The protein below binds the small molecule below.
Small molecule (SMILES): CC(=O)N[C@@H]1[C@@H](O)[C@H](O)[C@@H](CO)O[C@H]1O

Sequence of chain 1.A:
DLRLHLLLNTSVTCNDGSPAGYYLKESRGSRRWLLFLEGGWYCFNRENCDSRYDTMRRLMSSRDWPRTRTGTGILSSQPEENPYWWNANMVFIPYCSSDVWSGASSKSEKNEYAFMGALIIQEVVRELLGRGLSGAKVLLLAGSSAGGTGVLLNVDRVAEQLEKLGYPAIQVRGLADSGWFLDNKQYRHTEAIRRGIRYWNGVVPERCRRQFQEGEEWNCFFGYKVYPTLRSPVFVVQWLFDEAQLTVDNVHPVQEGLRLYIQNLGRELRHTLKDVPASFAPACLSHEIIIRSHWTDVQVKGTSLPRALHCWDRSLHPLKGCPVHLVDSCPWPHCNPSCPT

Binding-site contacts:
Ligand atom C1 contacts residue VAL22 of chain 1.A at 4.4 Å (hydrophobic).
Ligand atom C7 contacts residue ASN19 of chain 1.A at 3.6 Å.
Ligand atom N2 contacts residue ASN19 of chain 1.A at 2.9 Å (h-bond).
Ligand atom C1 contacts residue ASN19 of chain 1.A at 1.4 Å.
Ligand atom O6 contacts residue VAL22 of chain 1.A at 4.2 Å.
Ligand atom O5 contacts residue ASN19 of chain 1.A at 2.3 Å (h-bond).
Ligand atom C6 contacts residue VAL22 of chain 1.A at 4.3 Å (hydrophobic).
Ligand atom C3 contacts residue ASN19 of chain 1.A at 3.8 Å.
Ligand atom O5 contacts residue VAL22 of chain 1.A at 3.6 Å.
Ligand atom O6 contacts residue LEU129 of chain 1.A at 4.4 Å.
Ligand atom C2 contacts residue ASN19 of chain 1.A at 2.5 Å.
Ligand atom C4 contacts residue ASN19 of chain 1.A at 4.2 Å.
Ligand atom C5 contacts residue ASN19 of chain 1.A at 3.6 Å.
Ligand atom O7 contacts residue ASN19 of chain 1.A at 3.9 Å.